Sequence of chain 1.A:
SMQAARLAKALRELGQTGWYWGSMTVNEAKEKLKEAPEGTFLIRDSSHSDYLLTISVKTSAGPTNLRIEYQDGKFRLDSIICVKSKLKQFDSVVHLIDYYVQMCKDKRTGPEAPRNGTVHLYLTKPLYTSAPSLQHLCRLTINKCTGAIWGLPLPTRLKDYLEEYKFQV

Binding-site contacts:
Ligand atom C18 contacts residue LEU66 of chain 1.A at 3.5 Å (hydrophobic).
Ligand atom O34 contacts residue ARG67 of chain 1.A at 3.3 Å (salt-bridge).
Ligand atom P31 contacts residue ARG67 of chain 1.A at 3.7 Å.
Ligand atom C17 contacts residue LEU66 of chain 1.A at 3.6 Å (hydrophobic).
Ligand atom O30 contacts residue ARG44 of chain 1.A at 3.2 Å (salt-bridge).
Ligand atom C06 contacts residue PRO63 of chain 1.A at 3.7 Å (hydrophobic).
Ligand atom C06 contacts residue ASN65 of chain 1.A at 3.7 Å.
Ligand atom C23 contacts residue THR64 of chain 1.A at 3.6 Å.
Ligand atom P31 contacts residue SER46 of chain 1.A at 3.7 Å.
Ligand atom N14 contacts residue ASN65 of chain 1.A at 3.2 Å (h-bond).
Ligand atom C05 contacts residue PRO63 of chain 1.A at 3.6 Å (hydrophobic).
Ligand atom C28 contacts residue ARG67 of chain 1.A at 3.5 Å.
Ligand atom C35 contacts residue VAL26 of chain 1.A at 3.4 Å (hydrophobic).
Ligand atom C02 contacts residue ASN65 of chain 1.A at 3.6 Å.
Ligand atom O30 contacts residue VAL26 of chain 1.A at 3.2 Å.
Ligand atom O33 contacts residue SER47 of chain 1.A at 2.6 Å (h-bond).
Ligand atom C28 contacts residue ASN65 of chain 1.A at 3.7 Å.
Ligand atom C23 contacts residue LEU66 of chain 1.A at 3.7 Å (hydrophobic).
Ligand atom C04 contacts residue ASN65 of chain 1.A at 3.6 Å.
Ligand atom P31 contacts residue SER47 of chain 1.A at 3.6 Å.
Ligand atom F20 contacts residue HIS120 of chain 1.A at 3.0 Å.
Ligand atom O32 contacts residue ARG67 of chain 1.A at 2.5 Å (salt-bridge).
Ligand atom C21 contacts residue LEU66 of chain 1.A at 3.6 Å (hydrophobic).
Ligand atom C22 contacts residue THR64 of chain 1.A at 3.6 Å.
Ligand atom C17 contacts residue ILE81 of chain 1.A at 3.5 Å (hydrophobic).
Ligand atom O33 contacts residue ARG44 of chain 1.A at 3.1 Å (salt-bridge).
Ligand atom C27 contacts residue ASN65 of chain 1.A at 3.6 Å.
Ligand atom O01 contacts residue THR64 of chain 1.A at 3.4 Å (h-bond).
Ligand atom C05 contacts residue ASN65 of chain 1.A at 3.5 Å.
Ligand atom O34 contacts residue SER46 of chain 1.A at 2.7 Å (h-bond).
Ligand atom O34 contacts residue SER47 of chain 1.A at 3.6 Å.
Ligand atom F08 contacts residue LYS30 of chain 1.A at 3.2 Å.
Ligand atom F08 contacts residue VAL26 of chain 1.A at 3.3 Å.
Ligand atom C29 contacts residue VAL26 of chain 1.A at 3.7 Å (hydrophobic).
Ligand atom C12 contacts residue ASN65 of chain 1.A at 3.5 Å.
Ligand atom O01 contacts residue ASN65 of chain 1.A at 2.8 Å (h-bond).
Ligand atom C19 contacts residue LEU66 of chain 1.A at 3.5 Å (hydrophobic).
Ligand atom C16 contacts residue LEU66 of chain 1.A at 3.7 Å (hydrophobic).
Ligand atom O33 contacts residue SER46 of chain 1.A at 3.7 Å.
Ligand atom O34 contacts residue THR54 of chain 1.A at 2.5 Å (h-bond).

A protein and the small-molecule ligand that binds it are described below.
Small molecule (SMILES): Cc1cc(CNC(=O)[C@H](Cc2ccc(OP(=O)(O)O)cc2)NC(=O)Cc2ccc(F)cc2)ccc1F